A protein and the small-molecule ligand that binds it are described below.
Small molecule (SMILES): CC(=O)N[C@@H]1[C@@H](O)[C@H](O)[C@@H](CO)O[C@H]1O

Binding-site contacts:
Ligand atom C5 contacts residue ASN118 of chain 1.G at 3.7 Å.
Ligand atom O7 contacts residue HIS167 of chain 1.G at 4.2 Å.
Ligand atom O7 contacts residue GLU166 of chain 1.G at 3.7 Å.
Ligand atom C8 contacts residue TRP168 of chain 1.G at 3.5 Å (hydrophobic).
Ligand atom O7 contacts residue ASN118 of chain 1.G at 3.7 Å.
Ligand atom C7 contacts residue ASN118 of chain 1.G at 3.5 Å.
Ligand atom N2 contacts residue TRP168 of chain 1.G at 4.5 Å.
Ligand atom C1 contacts residue ASN118 of chain 1.G at 1.4 Å.
Ligand atom C2 contacts residue ASN118 of chain 1.G at 2.4 Å.
Ligand atom C1 contacts residue GLU166 of chain 1.G at 4.1 Å.
Ligand atom C8 contacts residue GLU166 of chain 1.G at 4.1 Å.
Ligand atom O5 contacts residue ASN118 of chain 1.G at 2.4 Å (h-bond).
Ligand atom C8 contacts residue VAL116 of chain 1.G at 3.5 Å (hydrophobic).
Ligand atom C7 contacts residue GLU166 of chain 1.G at 4.4 Å.
Ligand atom O7 contacts residue TRP168 of chain 1.G at 4.4 Å.
Ligand atom C2 contacts residue GLU166 of chain 1.G at 4.5 Å.
Ligand atom C8 contacts residue HIS167 of chain 1.G at 3.9 Å.
Ligand atom C3 contacts residue ASN118 of chain 1.G at 3.8 Å.
Ligand atom N2 contacts residue ASN118 of chain 1.G at 2.9 Å (h-bond).
Ligand atom C7 contacts residue TRP168 of chain 1.G at 4.0 Å (hydrophobic).
Ligand atom C4 contacts residue ASN118 of chain 1.G at 4.2 Å.
Ligand atom O5 contacts residue GLU166 of chain 1.G at 4.3 Å.

Sequence of chain 1.G:
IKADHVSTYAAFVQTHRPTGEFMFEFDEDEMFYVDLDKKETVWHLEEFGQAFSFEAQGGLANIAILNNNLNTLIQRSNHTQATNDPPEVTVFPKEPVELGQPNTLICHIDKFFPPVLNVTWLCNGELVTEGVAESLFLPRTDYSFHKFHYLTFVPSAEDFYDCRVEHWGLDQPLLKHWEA